Sequence of chain 4.E:
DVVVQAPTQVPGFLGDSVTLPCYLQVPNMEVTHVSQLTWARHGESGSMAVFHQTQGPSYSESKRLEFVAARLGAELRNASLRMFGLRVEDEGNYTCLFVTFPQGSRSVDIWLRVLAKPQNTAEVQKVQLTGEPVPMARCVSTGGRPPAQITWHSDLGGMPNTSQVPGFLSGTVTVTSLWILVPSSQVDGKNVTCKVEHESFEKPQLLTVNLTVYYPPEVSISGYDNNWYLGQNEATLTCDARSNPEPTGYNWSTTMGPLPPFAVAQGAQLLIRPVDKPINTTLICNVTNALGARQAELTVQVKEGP

The small molecule below binds the protein below.
Small molecule (SMILES): CC(=O)N[C@H]1[C@H](O[C@H]2[C@H](O)[C@@H](NC(C)=O)CO[C@@H]2CO)O[C@H](CO)[C@@H](O[C@@H]2O[C@H](CO)[C@@H](O)[C@H](O)[C@@H]2O)[C@@H]1O

Binding-site contacts:
Ligand atom C3 contacts residue ASN105 of chain 4.E at 3.8 Å.
Ligand atom O5 contacts residue ASN105 of chain 4.E at 2.4 Å (h-bond).
Ligand atom C2 contacts residue ASN105 of chain 4.E at 2.5 Å.
Ligand atom O5 contacts residue VAL95 of chain 4.E at 4.5 Å.
Ligand atom C8 contacts residue PRO48 of chain 4.E at 4.4 Å (hydrophobic).
Ligand atom C6 contacts residue VAL95 of chain 4.E at 3.6 Å (hydrophobic).
Ligand atom C5 contacts residue VAL95 of chain 4.E at 4.5 Å (hydrophobic).
Ligand atom O6 contacts residue ALA96 of chain 4.E at 4.3 Å.
Ligand atom C1 contacts residue ASN105 of chain 4.E at 1.4 Å.
Ligand atom O5 contacts residue ALA96 of chain 4.E at 4.5 Å.
Ligand atom C4 contacts residue ASN105 of chain 4.E at 4.3 Å.
Ligand atom C7 contacts residue ASN105 of chain 4.E at 3.6 Å.
Ligand atom O6 contacts residue VAL95 of chain 4.E at 2.9 Å (h-bond).
Ligand atom C5 contacts residue ASN105 of chain 4.E at 3.6 Å.
Ligand atom O7 contacts residue ASN105 of chain 4.E at 4.0 Å.
Ligand atom N2 contacts residue ASN105 of chain 4.E at 2.9 Å (h-bond).
Ligand atom C8 contacts residue TYR50 of chain 4.E at 4.1 Å (hydrophobic).